This protein binds this small molecule.
Small molecule (SMILES): [H]/N=C(\N)c1ccc(N[C@@H](C(=O)NS(=O)(=O)c2cccc(N)c2)c2cc(OCC)cc(OCC)c2F)cc1O

Binding-site contacts:
Ligand atom C4 contacts residue LYS189 of chain 1.A at 3.5 Å.
Ligand atom C3 contacts residue TRP212 of chain 1.A at 3.6 Å (hydrophobic).
Ligand atom C18 contacts residue TRP212 of chain 1.A at 3.3 Å (hydrophobic).
Ligand atom C1 contacts residue TRP212 of chain 1.A at 3.7 Å (hydrophobic).
Ligand atom C21 contacts residue SER211 of chain 1.A at 3.5 Å.
Ligand atom N4 contacts residue ASP186 of chain 1.A at 2.9 Å (salt-bridge).
Ligand atom C20 contacts residue THR86 of chain 1.A at 3.6 Å.
Ligand atom N5 contacts residue ASP186 of chain 1.A at 2.8 Å (salt-bridge).
Ligand atom C22 contacts residue SER211 of chain 1.A at 3.4 Å.
Ligand atom C9 contacts residue HIS41 of chain 1.A at 3.7 Å.
Ligand atom N5 contacts residue GLY215 of chain 1.A at 3.0 Å (h-bond).
Ligand atom C8 contacts residue HIS41 of chain 1.A at 3.3 Å.
Ligand atom C20 contacts residue HIS41 of chain 1.A at 3.5 Å.
Ligand atom C25 contacts residue SER187 of chain 1.A at 3.3 Å.
Ligand atom O2 contacts residue HIS41 of chain 1.A at 3.1 Å (h-bond).
Ligand atom C2 contacts residue GLY213 of chain 1.A at 3.6 Å.
Ligand atom N4 contacts residue GLY223 of chain 1.A at 3.6 Å.
Ligand atom C24 contacts residue GLY213 of chain 1.A at 3.6 Å.
Ligand atom C17 contacts residue TRP212 of chain 1.A at 3.6 Å (hydrophobic).
Ligand atom C22 contacts residue SER192 of chain 1.A at 3.7 Å.
Ligand atom C25 contacts residue ASP186 of chain 1.A at 3.6 Å.
Ligand atom O1 contacts residue GLY213 of chain 1.A at 3.4 Å.
Ligand atom O1 contacts residue GLY215 of chain 1.A at 2.9 Å (h-bond).
Ligand atom N1 contacts residue SER211 of chain 1.A at 3.5 Å (h-bond).
Ligand atom C19 contacts residue SER211 of chain 1.A at 3.5 Å.
Ligand atom C21 contacts residue TRP212 of chain 1.A at 3.7 Å (hydrophobic).
Ligand atom N4 contacts residue SER187 of chain 1.A at 3.0 Å (h-bond).
Ligand atom C9 contacts residue ASP44 of chain 1.A at 3.3 Å.
Ligand atom N1 contacts residue SER192 of chain 1.A at 3.2 Å (h-bond).
Ligand atom O1 contacts residue CYS216 of chain 1.A at 3.6 Å.
Ligand atom N5 contacts residue SER187 of chain 1.A at 3.5 Å (h-bond).
Ligand atom O5 contacts residue GLY213 of chain 1.A at 3.4 Å (h-bond).
Ligand atom C20 contacts residue ASP90 of chain 1.A at 3.3 Å.
Ligand atom C24 contacts residue TRP212 of chain 1.A at 3.5 Å (hydrophobic).
Ligand atom C22 contacts residue TRP212 of chain 1.A at 3.5 Å (hydrophobic).
Ligand atom O6 contacts residue TRP212 of chain 1.A at 3.5 Å.
Ligand atom C1 contacts residue GLY213 of chain 1.A at 3.3 Å.
Ligand atom C19 contacts residue HIS41 of chain 1.A at 3.2 Å.
Ligand atom C3 contacts residue SER211 of chain 1.A at 3.7 Å.
Ligand atom O2 contacts residue SER192 of chain 1.A at 3.4 Å (h-bond).

Sequence of chain 1.A:
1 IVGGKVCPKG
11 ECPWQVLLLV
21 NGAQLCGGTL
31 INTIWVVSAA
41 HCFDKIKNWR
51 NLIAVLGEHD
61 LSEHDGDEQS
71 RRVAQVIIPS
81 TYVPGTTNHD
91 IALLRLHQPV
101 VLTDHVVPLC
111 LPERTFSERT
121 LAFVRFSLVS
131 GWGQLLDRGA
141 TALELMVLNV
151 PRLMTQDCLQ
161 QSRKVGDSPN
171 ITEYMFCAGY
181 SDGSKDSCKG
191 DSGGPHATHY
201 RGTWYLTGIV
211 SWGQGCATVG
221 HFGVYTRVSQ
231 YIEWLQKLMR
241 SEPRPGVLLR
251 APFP